This protein binds this small molecule.
Small molecule (SMILES): OC[C@H]1O[C@H](O[C@H]2[C@H](O)[C@@H](O)[C@@H](O)O[C@@H]2CO)[C@H](O)[C@@H](O)[C@@H]1O

Binding-site contacts:
Ligand atom O2 contacts residue TRP231 of chain 1.B at 4.0 Å.
Ligand atom O2 contacts residue LYS16 of chain 1.B at 2.8 Å (salt-bridge).
Ligand atom C1 contacts residue TYR156 of chain 1.B at 3.6 Å (hydrophobic).
Ligand atom O1 contacts residue ASN13 of chain 1.B at 3.6 Å.
Ligand atom C6 contacts residue PHE157 of chain 1.B at 3.9 Å (hydrophobic).
Ligand atom C3 contacts residue TRP63 of chain 1.B at 3.5 Å (hydrophobic).
Ligand atom O5 contacts residue ASP15 of chain 1.B at 3.9 Å.
Ligand atom C6 contacts residue PRO155 of chain 1.B at 3.6 Å (hydrophobic).
Ligand atom C2 contacts residue GLU112 of chain 1.B at 3.4 Å.
Ligand atom C1 contacts residue TRP231 of chain 1.B at 3.8 Å (hydrophobic).
Ligand atom O5 contacts residue TYR156 of chain 1.B at 3.3 Å.
Ligand atom O2 contacts residue GLU112 of chain 1.B at 2.6 Å (salt-bridge).
Ligand atom O6 contacts residue PRO155 of chain 1.B at 3.2 Å.
Ligand atom C4 contacts residue ARG67 of chain 1.B at 3.8 Å.
Ligand atom O6 contacts residue TYR156 of chain 1.B at 3.0 Å (h-bond).
Ligand atom C2 contacts residue ASP66 of chain 1.B at 3.4 Å.
Ligand atom O3 contacts residue ALA64 of chain 1.B at 3.4 Å.
Ligand atom O3 contacts residue ARG67 of chain 1.B at 2.8 Å (salt-bridge).
Ligand atom O2 contacts residue ASP66 of chain 1.B at 2.7 Å (salt-bridge).
Ligand atom O3 contacts residue ASP66 of chain 1.B at 2.8 Å (salt-bridge).
Ligand atom C4 contacts residue TRP341 of chain 1.B at 3.6 Å (hydrophobic).
Ligand atom C4 contacts residue TYR156 of chain 1.B at 3.9 Å (hydrophobic).
Ligand atom C6 contacts residue GLU154 of chain 1.B at 3.3 Å.
Ligand atom C6 contacts residue TYR156 of chain 1.B at 3.7 Å (hydrophobic).
Ligand atom O1 contacts residue ASP15 of chain 1.B at 2.8 Å (salt-bridge).
Ligand atom O4 contacts residue ARG67 of chain 1.B at 2.8 Å (salt-bridge).
Ligand atom C3 contacts residue ASP66 of chain 1.B at 3.6 Å.
Ligand atom O6 contacts residue GLU154 of chain 1.B at 2.6 Å (salt-bridge).
Ligand atom C1 contacts residue LYS16 of chain 1.B at 3.9 Å.
Ligand atom O6 contacts residue GOL1 of chain 1.HA at 3.7 Å.
Ligand atom C6 contacts residue TRP341 of chain 1.B at 3.6 Å (hydrophobic).
Ligand atom O3 contacts residue TRP63 of chain 1.B at 3.1 Å (h-bond).
Ligand atom O3 contacts residue GLU112 of chain 1.B at 3.8 Å.
Ligand atom C2 contacts residue TRP231 of chain 1.B at 3.8 Å (hydrophobic).
Ligand atom O2 contacts residue TRP63 of chain 1.B at 3.3 Å (h-bond).
Ligand atom C1 contacts residue ASP15 of chain 1.B at 3.4 Å.
Ligand atom O2 contacts residue ALA64 of chain 1.B at 3.4 Å.
Ligand atom C2 contacts residue LYS16 of chain 1.B at 3.8 Å.
Ligand atom O1 contacts residue LYS16 of chain 1.B at 3.8 Å.
Ligand atom O6 contacts residue PHE157 of chain 1.B at 3.9 Å.

Sequence of chain 1.B:
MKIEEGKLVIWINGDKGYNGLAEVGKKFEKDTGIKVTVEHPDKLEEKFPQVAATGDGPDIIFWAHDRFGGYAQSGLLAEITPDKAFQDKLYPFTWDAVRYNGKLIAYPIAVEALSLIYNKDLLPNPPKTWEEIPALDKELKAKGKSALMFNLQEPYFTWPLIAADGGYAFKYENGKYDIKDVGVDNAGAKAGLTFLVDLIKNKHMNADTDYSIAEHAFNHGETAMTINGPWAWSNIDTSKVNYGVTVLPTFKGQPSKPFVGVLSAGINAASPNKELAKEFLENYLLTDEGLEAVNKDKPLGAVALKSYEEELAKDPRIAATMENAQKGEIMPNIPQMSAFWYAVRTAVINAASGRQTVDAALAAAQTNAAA